The protein below binds the small molecule below.
Small molecule (SMILES): CC(=O)N[C@H]1[C@H]([C@H](O)[C@H](O)CO)O[C@@](O)(C(=O)O)C[C@@H]1O

Binding-site contacts:
Ligand atom O1A contacts residue ARG40 of chain 1.A at 3.0 Å (salt-bridge).
Ligand atom C6 contacts residue GLU200 of chain 1.A at 3.6 Å.
Ligand atom O1B contacts residue ARG216 of chain 1.A at 2.9 Å (salt-bridge).
Ligand atom C3 contacts residue ARG40 of chain 1.A at 3.7 Å.
Ligand atom O1A contacts residue ARG298 of chain 1.A at 2.7 Å (salt-bridge).
Ligand atom C11 contacts residue TRP101 of chain 1.A at 3.8 Å (hydrophobic).
Ligand atom C4 contacts residue TYR333 of chain 1.A at 3.7 Å (hydrophobic).
Ligand atom C8 contacts residue ARG216 of chain 1.A at 3.6 Å.
Ligand atom O1A contacts residue TYR333 of chain 1.A at 3.3 Å (h-bond).
Ligand atom O10 contacts residue ARG74 of chain 1.A at 2.7 Å (salt-bridge).
Ligand atom O1B contacts residue ARG298 of chain 1.A at 2.7 Å (salt-bridge).
Ligand atom C9 contacts residue ALA169 of chain 1.A at 3.5 Å (hydrophobic).
Ligand atom C8 contacts residue GLU199 of chain 1.A at 3.6 Å.
Ligand atom C5 contacts residue ASP73 of chain 1.A at 3.7 Å.
Ligand atom C11 contacts residue ARG147 of chain 1.A at 3.9 Å.
Ligand atom O9 contacts residue ARG147 of chain 1.A at 3.3 Å (salt-bridge).
Ligand atom C1 contacts residue ARG298 of chain 1.A at 3.6 Å.
Ligand atom C10 contacts residue ARG74 of chain 1.A at 3.9 Å.
Ligand atom C4 contacts residue GLU41 of chain 1.A at 3.7 Å.
Ligand atom O8 contacts residue GLU200 of chain 1.A at 3.7 Å.
Ligand atom C9 contacts residue ASN218 of chain 1.A at 3.7 Å.
Ligand atom O9 contacts residue ALA169 of chain 1.A at 3.5 Å.
Ligand atom O4 contacts residue GLU41 of chain 1.A at 3.3 Å (salt-bridge).
Ligand atom C6 contacts residue TYR333 of chain 1.A at 3.7 Å (hydrophobic).
Ligand atom O9 contacts residue GLU199 of chain 1.A at 2.6 Å (salt-bridge).
Ligand atom O8 contacts residue ARG216 of chain 1.A at 3.5 Å.
Ligand atom C3 contacts residue GLU41 of chain 1.A at 3.4 Å.
Ligand atom C1 contacts residue ARG216 of chain 1.A at 3.8 Å.
Ligand atom O10 contacts residue ASP73 of chain 1.A at 3.6 Å.
Ligand atom C3 contacts residue ASP73 of chain 1.A at 3.8 Å.
Ligand atom C9 contacts residue GLU199 of chain 1.A at 3.3 Å.
Ligand atom O2 contacts residue ASP73 of chain 1.A at 3.1 Å (salt-bridge).
Ligand atom C1 contacts residue TYR333 of chain 1.A at 3.0 Å (hydrophobic).
Ligand atom O1B contacts residue TYR333 of chain 1.A at 3.4 Å (h-bond).
Ligand atom O6 contacts residue TYR333 of chain 1.A at 3.1 Å (h-bond).
Ligand atom C2 contacts residue TYR333 of chain 1.A at 3.0 Å (hydrophobic).
Ligand atom O8 contacts residue GLU199 of chain 1.A at 2.8 Å (salt-bridge).
Ligand atom O4 contacts residue ASP73 of chain 1.A at 3.4 Å.
Ligand atom C3 contacts residue TYR333 of chain 1.A at 3.1 Å (hydrophobic).
Ligand atom O6 contacts residue ARG216 of chain 1.A at 3.6 Å.

Sequence of chain 1.A:
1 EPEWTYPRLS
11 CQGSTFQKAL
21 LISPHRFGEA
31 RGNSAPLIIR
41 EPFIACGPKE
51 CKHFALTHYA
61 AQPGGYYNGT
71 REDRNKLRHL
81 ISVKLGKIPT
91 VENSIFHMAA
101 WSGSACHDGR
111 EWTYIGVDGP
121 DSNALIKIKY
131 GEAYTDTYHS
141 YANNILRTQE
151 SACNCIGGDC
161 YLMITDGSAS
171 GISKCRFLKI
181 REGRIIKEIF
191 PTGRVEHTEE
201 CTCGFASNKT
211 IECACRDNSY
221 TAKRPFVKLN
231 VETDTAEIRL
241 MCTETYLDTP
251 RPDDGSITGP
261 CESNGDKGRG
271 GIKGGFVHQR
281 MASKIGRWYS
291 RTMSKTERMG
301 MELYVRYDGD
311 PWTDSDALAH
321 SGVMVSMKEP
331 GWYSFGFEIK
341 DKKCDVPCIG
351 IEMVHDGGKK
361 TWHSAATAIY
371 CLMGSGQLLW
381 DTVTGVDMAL